The protein below binds the small molecule below.
Small molecule (SMILES): CC(=O)N[C@@H]1[C@@H](O)[C@H](O)[C@@H](CO)O[C@H]1O

Sequence of chain 1.C:
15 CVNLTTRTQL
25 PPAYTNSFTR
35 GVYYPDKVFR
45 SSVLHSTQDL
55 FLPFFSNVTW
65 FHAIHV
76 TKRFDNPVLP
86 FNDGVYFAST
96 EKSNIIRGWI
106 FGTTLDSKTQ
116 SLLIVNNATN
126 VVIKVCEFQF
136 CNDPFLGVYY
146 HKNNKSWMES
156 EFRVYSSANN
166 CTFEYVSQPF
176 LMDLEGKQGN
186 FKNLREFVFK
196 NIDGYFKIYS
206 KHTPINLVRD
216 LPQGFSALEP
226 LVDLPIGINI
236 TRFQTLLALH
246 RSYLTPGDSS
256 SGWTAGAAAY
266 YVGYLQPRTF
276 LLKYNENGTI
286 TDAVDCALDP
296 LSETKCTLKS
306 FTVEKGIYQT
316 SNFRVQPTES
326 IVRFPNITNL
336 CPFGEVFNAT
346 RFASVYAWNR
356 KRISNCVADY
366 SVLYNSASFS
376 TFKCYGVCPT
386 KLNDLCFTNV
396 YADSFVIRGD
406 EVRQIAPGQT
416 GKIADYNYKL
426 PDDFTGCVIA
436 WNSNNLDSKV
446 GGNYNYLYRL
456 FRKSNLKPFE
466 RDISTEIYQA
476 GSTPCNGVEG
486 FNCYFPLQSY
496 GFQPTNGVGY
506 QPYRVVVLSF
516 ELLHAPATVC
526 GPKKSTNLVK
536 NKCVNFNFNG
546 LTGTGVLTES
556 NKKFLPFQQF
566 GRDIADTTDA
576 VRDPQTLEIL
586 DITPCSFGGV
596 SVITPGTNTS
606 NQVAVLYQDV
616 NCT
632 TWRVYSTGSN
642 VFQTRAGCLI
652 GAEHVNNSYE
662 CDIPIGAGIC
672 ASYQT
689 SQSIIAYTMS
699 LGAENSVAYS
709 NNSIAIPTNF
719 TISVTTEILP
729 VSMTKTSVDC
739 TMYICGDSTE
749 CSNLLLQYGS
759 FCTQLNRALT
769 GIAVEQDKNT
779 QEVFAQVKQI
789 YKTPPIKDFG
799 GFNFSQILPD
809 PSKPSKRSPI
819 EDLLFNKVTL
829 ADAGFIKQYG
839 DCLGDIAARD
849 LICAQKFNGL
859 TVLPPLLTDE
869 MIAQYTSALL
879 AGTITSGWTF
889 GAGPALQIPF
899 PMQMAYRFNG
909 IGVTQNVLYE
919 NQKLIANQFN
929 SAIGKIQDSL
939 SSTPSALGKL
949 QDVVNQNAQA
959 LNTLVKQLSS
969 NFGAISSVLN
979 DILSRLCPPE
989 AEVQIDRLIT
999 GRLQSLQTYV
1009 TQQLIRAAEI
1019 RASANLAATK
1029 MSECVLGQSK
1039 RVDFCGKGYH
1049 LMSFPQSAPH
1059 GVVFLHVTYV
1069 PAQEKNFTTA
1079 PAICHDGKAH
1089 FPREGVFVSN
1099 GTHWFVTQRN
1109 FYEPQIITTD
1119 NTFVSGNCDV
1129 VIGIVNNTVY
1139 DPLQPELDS

Binding-site contacts:
Ligand atom C4 contacts residue ASN282 of chain 1.C at 4.4 Å.
Ligand atom O7 contacts residue ASN282 of chain 1.C at 3.4 Å (h-bond).
Ligand atom C1 contacts residue ASN282 of chain 1.C at 1.5 Å.
Ligand atom C8 contacts residue ASN282 of chain 1.C at 4.5 Å.
Ligand atom N2 contacts residue ASN282 of chain 1.C at 3.0 Å (h-bond).
Ligand atom O7 contacts residue ASN280 of chain 1.C at 3.8 Å.
Ligand atom C8 contacts residue GLU281 of chain 1.C at 3.5 Å.
Ligand atom C8 contacts residue ASN280 of chain 1.C at 3.4 Å.
Ligand atom C7 contacts residue ASN282 of chain 1.C at 3.4 Å.
Ligand atom O5 contacts residue ASN282 of chain 1.C at 2.5 Å (h-bond).
Ligand atom C7 contacts residue GLU281 of chain 1.C at 4.4 Å.
Ligand atom C2 contacts residue ASN282 of chain 1.C at 2.5 Å.
Ligand atom C3 contacts residue ASN282 of chain 1.C at 3.9 Å.
Ligand atom C5 contacts residue ASN282 of chain 1.C at 3.8 Å.
Ligand atom C7 contacts residue ASN280 of chain 1.C at 4.0 Å.